Binding-site contacts:
Ligand atom C7 contacts residue LEU105 of chain 1.A at 4.3 Å (hydrophobic).
Ligand atom C11 contacts residue MET124 of chain 1.A at 3.6 Å (hydrophobic).
Ligand atom C7 contacts residue MET144 of chain 1.A at 3.7 Å (hydrophobic).
Ligand atom C10 contacts residue MET144 of chain 1.A at 4.3 Å (hydrophobic).
Ligand atom C11 contacts residue ALA128 of chain 1.A at 3.4 Å (hydrophobic).
Ligand atom C8 contacts residue PHE92 of chain 1.A at 4.2 Å (hydrophobic).
Ligand atom F2 contacts residue GLU127 of chain 1.A at 4.1 Å.
Ligand atom C13 contacts residue MET144 of chain 1.A at 3.8 Å (hydrophobic).
Ligand atom S contacts residue MET144 of chain 1.A at 3.9 Å.
Ligand atom C12 contacts residue MET144 of chain 1.A at 3.5 Å (hydrophobic).
Ligand atom N1 contacts residue MET144 of chain 1.A at 3.6 Å (h-bond).
Ligand atom C14 contacts residue MET144 of chain 1.A at 3.4 Å (hydrophobic).
Ligand atom N2 contacts residue ALA128 of chain 1.A at 4.0 Å.
Ligand atom N1 contacts residue ALA128 of chain 1.A at 4.2 Å.
Ligand atom C12 contacts residue ALA128 of chain 1.A at 4.2 Å (hydrophobic).
Ligand atom F2 contacts residue GLU123 of chain 1.A at 3.6 Å.
Ligand atom C9 contacts residue VAL136 of chain 1.A at 4.2 Å (hydrophobic).
Ligand atom C10 contacts residue ALA128 of chain 1.A at 4.2 Å (hydrophobic).
Ligand atom C18 contacts residue MET144 of chain 1.A at 3.1 Å (hydrophobic).
Ligand atom C8 contacts residue LEU105 of chain 1.A at 3.7 Å (hydrophobic).
Ligand atom C19 contacts residue ALA128 of chain 1.A at 3.6 Å (hydrophobic).
Ligand atom C14 contacts residue ALA128 of chain 1.A at 3.4 Å (hydrophobic).
Ligand atom F3 contacts residue GLU127 of chain 1.A at 4.2 Å.
Ligand atom F2 contacts residue MET124 of chain 1.A at 3.5 Å.
Ligand atom C8 contacts residue MET144 of chain 1.A at 4.3 Å (hydrophobic).
Ligand atom C13 contacts residue MET124 of chain 1.A at 3.4 Å (hydrophobic).
Ligand atom C15 contacts residue ALA128 of chain 1.A at 3.7 Å (hydrophobic).
Ligand atom C19 contacts residue MET144 of chain 1.A at 3.2 Å (hydrophobic).
Ligand atom C10 contacts residue VAL136 of chain 1.A at 3.8 Å (hydrophobic).
Ligand atom N1 contacts residue MET124 of chain 1.A at 4.1 Å.
Ligand atom C9 contacts residue LEU105 of chain 1.A at 4.2 Å (hydrophobic).
Ligand atom N2 contacts residue GLU127 of chain 1.A at 4.1 Å.
Ligand atom C15 contacts residue GLU127 of chain 1.A at 3.8 Å.
Ligand atom N3 contacts residue MET144 of chain 1.A at 4.2 Å.
Ligand atom C12 contacts residue MET124 of chain 1.A at 4.1 Å (hydrophobic).
Ligand atom N2 contacts residue MET144 of chain 1.A at 4.3 Å.
Ligand atom C11 contacts residue MET144 of chain 1.A at 3.6 Å (hydrophobic).
Ligand atom C13 contacts residue ALA128 of chain 1.A at 3.4 Å (hydrophobic).
Ligand atom F3 contacts residue GLU11 of chain 1.A at 3.9 Å.
Ligand atom C9 contacts residue ILE100 of chain 1.A at 3.9 Å (hydrophobic).

Sequence of chain 1.A:
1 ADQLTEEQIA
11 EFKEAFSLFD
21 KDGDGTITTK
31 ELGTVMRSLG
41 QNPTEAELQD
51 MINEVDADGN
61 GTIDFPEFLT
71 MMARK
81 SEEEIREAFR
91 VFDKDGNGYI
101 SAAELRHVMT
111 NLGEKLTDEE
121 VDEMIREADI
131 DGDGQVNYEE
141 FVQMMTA

The small molecule below binds the protein below.
Small molecule (SMILES): CN1CCN(CCCN2c3ccccc3Sc3ccc(C(F)(F)F)cc32)CC1